Binding-site contacts:
Ligand atom O2' contacts residue ASN197 of chain 1.C at 3.1 Å (h-bond).
Ligand atom CA2 contacts residue PHE85 of chain 1.D at 3.5 Å (hydrophobic).
Ligand atom O2' contacts residue GLY193 of chain 1.C at 3.3 Å (h-bond).
Ligand atom O4' contacts residue ASP125 of chain 1.D at 3.3 Å (salt-bridge).
Ligand atom C8 contacts residue VAL191 of chain 1.C at 3.5 Å (hydrophobic).
Ligand atom O1A contacts residue THR86 of chain 1.D at 3.4 Å (h-bond).
Ligand atom O3B contacts residue PHE85 of chain 1.D at 3.2 Å (h-bond).
Ligand atom O4' contacts residue GLY124 of chain 1.D at 3.2 Å.
Ligand atom N2 contacts residue SER200 of chain 1.C at 3.4 Å (h-bond).
Ligand atom C4' contacts residue ASP125 of chain 1.D at 3.5 Å.
Ligand atom O2A contacts residue ASP81 of chain 1.D at 3.3 Å (salt-bridge).
Ligand atom O2A contacts residue ASP125 of chain 1.D at 2.7 Å (salt-bridge).
Ligand atom O2G contacts residue ILE82 of chain 1.D at 3.1 Å (h-bond).
Ligand atom CA4 contacts residue LEU97 of chain 1.D at 3.3 Å (hydrophobic).
Ligand atom O2B contacts residue PHE85 of chain 1.D at 2.8 Å (h-bond).
Ligand atom O3G contacts residue GLY84 of chain 1.D at 3.4 Å (h-bond).
Ligand atom O3B contacts residue MN1 of chain 1.BA at 2.0 Å.
Ligand atom O2' contacts residue VAL196 of chain 1.C at 2.9 Å.
Ligand atom NA1 contacts residue GLY193 of chain 1.C at 3.3 Å.
Ligand atom PB contacts residue MN1 of chain 1.BA at 3.3 Å.
Ligand atom N7 contacts residue LYS121 of chain 1.C at 3.1 Å (salt-bridge).
Ligand atom O3B contacts residue ASP125 of chain 1.D at 2.9 Å (salt-bridge).
Ligand atom O3B contacts residue ILE82 of chain 1.D at 3.0 Å (h-bond).
Ligand atom O2G contacts residue ARG169 of chain 1.D at 2.8 Å (salt-bridge).
Ligand atom O2B contacts residue GLY84 of chain 1.D at 3.5 Å.
Ligand atom C5' contacts residue ASP125 of chain 1.D at 3.5 Å.
Ligand atom OA contacts residue ASN197 of chain 1.C at 2.6 Å (h-bond).
Ligand atom O3G contacts residue ARG169 of chain 1.D at 2.6 Å (salt-bridge).
Ligand atom PG contacts residue ARG169 of chain 1.D at 3.1 Å.
Ligand atom O2A contacts residue MN1 of chain 1.CA at 3.0 Å.
Ligand atom O2A contacts residue MN1 of chain 1.BA at 2.4 Å.
Ligand atom C2' contacts residue ASN197 of chain 1.C at 3.5 Å.
Ligand atom O2G contacts residue ASP81 of chain 1.D at 2.9 Å (salt-bridge).
Ligand atom O5' contacts residue ASP125 of chain 1.D at 3.3 Å.
Ligand atom O1G contacts residue ARG169 of chain 1.D at 3.4 Å (salt-bridge).
Ligand atom O2B contacts residue THR86 of chain 1.D at 2.8 Å (h-bond).
Ligand atom CA7 contacts residue ASP194 of chain 1.C at 3.5 Å.
Ligand atom O2G contacts residue MN1 of chain 1.BA at 2.2 Å.
Ligand atom C8 contacts residue GLY124 of chain 1.D at 3.4 Å.
Ligand atom O6 contacts residue LYS121 of chain 1.C at 3.5 Å.

Sequence of chain 1.C:
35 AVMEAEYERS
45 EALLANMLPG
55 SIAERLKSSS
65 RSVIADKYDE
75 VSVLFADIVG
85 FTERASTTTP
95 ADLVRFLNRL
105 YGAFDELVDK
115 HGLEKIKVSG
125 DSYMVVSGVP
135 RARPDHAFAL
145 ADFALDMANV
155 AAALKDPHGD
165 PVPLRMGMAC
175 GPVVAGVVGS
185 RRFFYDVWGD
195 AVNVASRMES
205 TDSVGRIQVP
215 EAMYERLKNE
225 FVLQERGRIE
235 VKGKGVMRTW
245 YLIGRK

A protein and the small-molecule ligand that binds it are described below.
Small molecule (SMILES): CNc1ccccc1C(=O)O[C@H]1[C@@H](O)[C@H](n2cnc3c(=O)[nH]c(N)nc32)O[C@@H]1CO[P](=O)(O)O[P](=O)(O)OP(=O)(O)O

Sequence of chain 1.D:
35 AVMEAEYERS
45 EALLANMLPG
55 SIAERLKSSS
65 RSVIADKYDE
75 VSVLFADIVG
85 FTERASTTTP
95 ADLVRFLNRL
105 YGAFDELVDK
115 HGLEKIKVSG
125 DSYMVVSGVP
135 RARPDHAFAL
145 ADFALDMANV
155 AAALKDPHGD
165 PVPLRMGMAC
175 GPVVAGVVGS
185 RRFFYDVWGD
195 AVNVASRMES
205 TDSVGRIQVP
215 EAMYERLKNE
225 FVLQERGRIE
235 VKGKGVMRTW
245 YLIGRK